The small molecule below binds the protein below.
Small molecule (SMILES): CC(=O)N[C@H]1[C@H](O[C@H]2[C@H](O)[C@@H](NC(C)=O)CO[C@@H]2CO)O[C@H](CO)[C@@H](O)[C@@H]1O

Sequence of chain 1.A:
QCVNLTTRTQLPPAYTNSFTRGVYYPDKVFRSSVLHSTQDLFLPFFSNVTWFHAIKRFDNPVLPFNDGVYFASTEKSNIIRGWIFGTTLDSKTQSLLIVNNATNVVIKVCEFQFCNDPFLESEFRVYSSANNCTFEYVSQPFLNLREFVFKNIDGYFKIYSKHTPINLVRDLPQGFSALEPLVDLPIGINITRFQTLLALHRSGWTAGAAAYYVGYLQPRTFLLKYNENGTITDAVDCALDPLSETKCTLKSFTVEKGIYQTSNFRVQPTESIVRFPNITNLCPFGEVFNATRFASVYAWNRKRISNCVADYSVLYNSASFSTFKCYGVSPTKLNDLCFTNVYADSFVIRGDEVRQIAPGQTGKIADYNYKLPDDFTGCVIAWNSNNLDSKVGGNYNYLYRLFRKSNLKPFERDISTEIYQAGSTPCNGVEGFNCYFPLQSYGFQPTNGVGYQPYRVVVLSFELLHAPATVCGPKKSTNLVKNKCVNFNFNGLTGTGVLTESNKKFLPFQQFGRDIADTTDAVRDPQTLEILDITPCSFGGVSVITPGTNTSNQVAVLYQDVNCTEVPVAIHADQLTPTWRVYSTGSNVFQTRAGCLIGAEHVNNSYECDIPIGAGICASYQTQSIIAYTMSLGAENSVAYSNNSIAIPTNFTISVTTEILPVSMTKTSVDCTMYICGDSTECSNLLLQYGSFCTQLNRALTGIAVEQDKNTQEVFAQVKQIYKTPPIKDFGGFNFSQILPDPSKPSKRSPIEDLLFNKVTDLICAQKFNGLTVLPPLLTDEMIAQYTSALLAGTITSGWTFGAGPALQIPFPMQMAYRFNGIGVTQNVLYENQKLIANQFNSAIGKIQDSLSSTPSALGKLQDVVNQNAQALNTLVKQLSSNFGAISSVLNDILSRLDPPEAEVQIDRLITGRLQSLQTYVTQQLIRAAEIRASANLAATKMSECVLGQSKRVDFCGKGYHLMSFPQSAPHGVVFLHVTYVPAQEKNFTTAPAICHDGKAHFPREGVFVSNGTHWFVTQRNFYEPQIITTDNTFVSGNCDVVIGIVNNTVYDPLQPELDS

Binding-site contacts:
Ligand atom O5 contacts residue PHE1103 of chain 1.A at 4.0 Å.
Ligand atom C5 contacts residue HIS1101 of chain 1.A at 3.5 Å.
Ligand atom N2 contacts residue HIS1101 of chain 1.A at 4.5 Å.
Ligand atom O5 contacts residue ASN1098 of chain 1.A at 2.4 Å (h-bond).
Ligand atom C6 contacts residue PHE1103 of chain 1.A at 3.4 Å (hydrophobic).
Ligand atom C2 contacts residue THR1100 of chain 1.A at 3.5 Å.
Ligand atom C1 contacts residue ASN1098 of chain 1.A at 1.4 Å.
Ligand atom C4 contacts residue HIS1101 of chain 1.A at 3.8 Å.
Ligand atom C6 contacts residue ASN1098 of chain 1.A at 4.5 Å.
Ligand atom N2 contacts residue ASN1098 of chain 1.A at 2.8 Å (h-bond).
Ligand atom O7 contacts residue ASN1098 of chain 1.A at 4.2 Å.
Ligand atom O5 contacts residue HIS1101 of chain 1.A at 4.1 Å.
Ligand atom C8 contacts residue ASN1098 of chain 1.A at 3.4 Å.
Ligand atom O3 contacts residue HIS1101 of chain 1.A at 4.3 Å.
Ligand atom C3 contacts residue THR1100 of chain 1.A at 3.6 Å.
Ligand atom C3 contacts residue HIS1101 of chain 1.A at 3.5 Å.
Ligand atom C7 contacts residue ASN1098 of chain 1.A at 3.3 Å.
Ligand atom C3 contacts residue ASN1098 of chain 1.A at 3.8 Å.
Ligand atom C5 contacts residue PHE1103 of chain 1.A at 3.8 Å (hydrophobic).
Ligand atom O7 contacts residue HIS1101 of chain 1.A at 3.4 Å (h-bond).
Ligand atom N2 contacts residue THR1100 of chain 1.A at 3.1 Å (h-bond).
Ligand atom O7 contacts residue THR1100 of chain 1.A at 4.0 Å.
Ligand atom C4 contacts residue ASN1098 of chain 1.A at 4.2 Å.
Ligand atom C1 contacts residue HIS1101 of chain 1.A at 3.8 Å.
Ligand atom C2 contacts residue HIS1101 of chain 1.A at 4.1 Å.
Ligand atom C7 contacts residue THR1100 of chain 1.A at 4.2 Å.
Ligand atom O4 contacts residue HIS1101 of chain 1.A at 3.5 Å.
Ligand atom C5 contacts residue ASN1098 of chain 1.A at 3.7 Å.
Ligand atom C1 contacts residue THR1100 of chain 1.A at 3.4 Å.
Ligand atom C2 contacts residue ASN1098 of chain 1.A at 2.4 Å.